Sequence of chain 2.D:
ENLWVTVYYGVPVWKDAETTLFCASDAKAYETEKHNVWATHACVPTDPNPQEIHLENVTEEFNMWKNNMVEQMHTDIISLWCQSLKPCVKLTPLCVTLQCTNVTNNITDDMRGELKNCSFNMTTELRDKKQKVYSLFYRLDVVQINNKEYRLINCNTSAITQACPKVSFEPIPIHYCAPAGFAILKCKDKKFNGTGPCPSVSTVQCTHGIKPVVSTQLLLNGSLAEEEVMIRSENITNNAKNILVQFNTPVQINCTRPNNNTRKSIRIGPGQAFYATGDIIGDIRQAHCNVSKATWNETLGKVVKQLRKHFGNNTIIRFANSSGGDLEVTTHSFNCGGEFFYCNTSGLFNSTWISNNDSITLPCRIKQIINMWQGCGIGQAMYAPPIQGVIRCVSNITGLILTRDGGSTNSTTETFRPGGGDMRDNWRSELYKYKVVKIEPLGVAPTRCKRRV

Binding-site contacts:
Ligand atom O7 contacts residue PRO182 of chain 2.D at 3.8 Å.
Ligand atom C4 contacts residue ASN37 of chain 2.D at 3.7 Å.
Ligand atom C3 contacts residue VAL416 of chain 2.D at 4.1 Å (hydrophobic).
Ligand atom C1 contacts residue NAG1 of chain 2.O at 3.5 Å.
Ligand atom C7 contacts residue ASN232 of chain 2.D at 4.1 Å.
Ligand atom C1 contacts residue VAL416 of chain 2.D at 4.2 Å (hydrophobic).
Ligand atom O6 contacts residue GLU181 of chain 2.D at 4.3 Å.
Ligand atom O6 contacts residue SER179 of chain 2.D at 3.5 Å (h-bond).
Ligand atom C4 contacts residue VAL416 of chain 2.D at 3.9 Å (hydrophobic).
Ligand atom C2 contacts residue ASN232 of chain 2.D at 2.5 Å.
Ligand atom C1 contacts residue SER417 of chain 2.D at 3.7 Å.
Ligand atom C4 contacts residue ASN232 of chain 2.D at 4.2 Å.
Ligand atom O4 contacts residue ASN37 of chain 2.D at 2.9 Å (h-bond).
Ligand atom C2 contacts residue SER417 of chain 2.D at 3.8 Å.
Ligand atom C6 contacts residue ASN37 of chain 2.D at 3.2 Å.
Ligand atom O5 contacts residue VAL416 of chain 2.D at 4.0 Å.
Ligand atom O6 contacts residue ARG414 of chain 2.D at 3.9 Å.
Ligand atom O6 contacts residue ASN37 of chain 2.D at 4.2 Å.
Ligand atom C6 contacts residue VAL416 of chain 2.D at 3.9 Å (hydrophobic).
Ligand atom O6 contacts residue NAG1 of chain 2.O at 3.9 Å.
Ligand atom C6 contacts residue NAG1 of chain 2.O at 3.2 Å.
Ligand atom O3 contacts residue LYS35 of chain 2.D at 3.8 Å.
Ligand atom N2 contacts residue ASN232 of chain 2.D at 2.9 Å (h-bond).
Ligand atom C8 contacts residue ASN346 of chain 2.D at 3.5 Å.
Ligand atom N2 contacts residue SER417 of chain 2.D at 3.4 Å (h-bond).
Ligand atom C6 contacts residue GLU181 of chain 2.D at 3.5 Å.
Ligand atom O5 contacts residue ASN232 of chain 2.D at 2.3 Å (h-bond).
Ligand atom C5 contacts residue ASN232 of chain 2.D at 3.6 Å.
Ligand atom C7 contacts residue SER417 of chain 2.D at 4.2 Å.
Ligand atom O4 contacts residue VAL416 of chain 2.D at 3.9 Å.
Ligand atom C1 contacts residue ASN232 of chain 2.D at 1.4 Å.
Ligand atom C6 contacts residue GLN410 of chain 2.D at 4.2 Å.
Ligand atom C5 contacts residue ASN37 of chain 2.D at 4.1 Å.
Ligand atom C3 contacts residue SER417 of chain 2.D at 3.8 Å.
Ligand atom C6 contacts residue SER179 of chain 2.D at 3.5 Å.
Ligand atom C3 contacts residue ASN232 of chain 2.D at 3.8 Å.
Ligand atom O4 contacts residue GLN410 of chain 2.D at 4.2 Å.
Ligand atom C5 contacts residue VAL416 of chain 2.D at 3.2 Å (hydrophobic).
Ligand atom O5 contacts residue NAG1 of chain 2.O at 2.6 Å (h-bond).
Ligand atom C5 contacts residue NAG1 of chain 2.O at 3.3 Å.

The protein below binds the small molecule below.
Small molecule (SMILES): CC(=O)N[C@H]1[C@H](O[C@H]2[C@H](O)[C@@H](NC(C)=O)CO[C@@H]2CO)O[C@H](CO)[C@@H](O[C@@H]2O[C@H](CO[C@H]3O[C@H](CO)[C@@H](O)[C@H](O)[C@@H]3O)[C@@H](O)[C@H](O[C@H]3O[C@H](CO)[C@@H](O)[C@H](O)[C@@H]3O[C@H]3O[C@H](CO)[C@@H](O)[C@H](O)[C@@H]3O)[C@@H]2O)[C@@H]1O